The protein below binds the small molecule below.
Small molecule (SMILES): CC(=O)N[C@H]1[C@H](O[C@H]2[C@H](O)[C@@H](NC(C)=O)CO[C@@H]2CO[C@@H]2O[C@@H](C)[C@@H](O)[C@@H](O)[C@@H]2O)O[C@H](CO)[C@@H](O)[C@@H]1O

Sequence of chain 20.A:
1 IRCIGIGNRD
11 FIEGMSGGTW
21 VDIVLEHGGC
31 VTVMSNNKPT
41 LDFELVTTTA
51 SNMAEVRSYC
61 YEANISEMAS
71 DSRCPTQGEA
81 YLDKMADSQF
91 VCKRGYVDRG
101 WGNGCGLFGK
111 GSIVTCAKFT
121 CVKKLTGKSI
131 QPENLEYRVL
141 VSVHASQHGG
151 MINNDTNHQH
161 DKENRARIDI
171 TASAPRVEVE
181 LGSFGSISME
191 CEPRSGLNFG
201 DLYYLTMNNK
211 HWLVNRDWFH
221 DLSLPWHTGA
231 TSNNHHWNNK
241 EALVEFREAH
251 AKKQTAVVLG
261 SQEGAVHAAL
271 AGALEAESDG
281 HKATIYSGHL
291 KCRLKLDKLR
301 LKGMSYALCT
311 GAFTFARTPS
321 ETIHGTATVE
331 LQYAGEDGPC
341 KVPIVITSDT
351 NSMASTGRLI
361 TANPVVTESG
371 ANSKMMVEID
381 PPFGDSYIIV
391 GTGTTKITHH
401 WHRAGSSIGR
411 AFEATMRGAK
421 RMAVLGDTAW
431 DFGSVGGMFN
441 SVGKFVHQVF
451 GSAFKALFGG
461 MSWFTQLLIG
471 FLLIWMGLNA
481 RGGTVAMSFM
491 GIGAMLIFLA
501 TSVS

Binding-site contacts:
Ligand atom O7 contacts residue GLY150 of chain 20.A at 2.9 Å (h-bond).
Ligand atom C1 contacts residue ASN154 of chain 20.A at 1.4 Å.
Ligand atom C6 contacts residue ASP161 of chain 20.A at 3.6 Å.
Ligand atom C7 contacts residue GLY150 of chain 20.A at 3.1 Å.
Ligand atom O6 contacts residue MET151 of chain 20.A at 4.2 Å.
Ligand atom O5 contacts residue THR156 of chain 20.A at 4.0 Å.
Ligand atom N2 contacts residue ASN154 of chain 20.A at 2.9 Å (h-bond).
Ligand atom C6 contacts residue THR156 of chain 20.A at 3.7 Å.
Ligand atom C8 contacts residue GLY150 of chain 20.A at 3.8 Å.
Ligand atom C1 contacts residue THR156 of chain 20.A at 4.3 Å.
Ligand atom C1 contacts residue GLY150 of chain 20.A at 3.9 Å.
Ligand atom O6 contacts residue THR156 of chain 20.A at 4.5 Å.
Ligand atom O5 contacts residue MET151 of chain 20.A at 3.9 Å.
Ligand atom C4 contacts residue ASN154 of chain 20.A at 4.2 Å.
Ligand atom C2 contacts residue GLY150 of chain 20.A at 3.8 Å.
Ligand atom C5 contacts residue THR156 of chain 20.A at 4.2 Å.
Ligand atom O5 contacts residue ASN154 of chain 20.A at 2.3 Å (h-bond).
Ligand atom C3 contacts residue ASN154 of chain 20.A at 3.8 Å.
Ligand atom C6 contacts residue ASN157 of chain 20.A at 3.5 Å.
Ligand atom C6 contacts residue MET151 of chain 20.A at 4.5 Å (hydrophobic).
Ligand atom C5 contacts residue THR156 of chain 20.A at 3.9 Å.
Ligand atom C4 contacts residue MET151 of chain 20.A at 3.9 Å (hydrophobic).
Ligand atom O7 contacts residue ASN154 of chain 20.A at 4.0 Å.
Ligand atom O7 contacts residue THR156 of chain 20.A at 4.5 Å.
Ligand atom C2 contacts residue ASN154 of chain 20.A at 2.4 Å.
Ligand atom C1 contacts residue MET151 of chain 20.A at 4.1 Å (hydrophobic).
Ligand atom C2 contacts residue MET151 of chain 20.A at 4.2 Å (hydrophobic).
Ligand atom C8 contacts residue THR156 of chain 20.A at 4.5 Å.
Ligand atom N2 contacts residue GLY150 of chain 20.A at 3.5 Å (h-bond).
Ligand atom O7 contacts residue HIS148 of chain 20.A at 3.6 Å (h-bond).
Ligand atom O5 contacts residue THR156 of chain 20.A at 4.0 Å.
Ligand atom O5 contacts residue ASN157 of chain 20.A at 4.3 Å.
Ligand atom C7 contacts residue ASN154 of chain 20.A at 3.7 Å.
Ligand atom C3 contacts residue MET151 of chain 20.A at 4.0 Å (hydrophobic).
Ligand atom C6 contacts residue THR156 of chain 20.A at 4.0 Å.
Ligand atom C5 contacts residue MET151 of chain 20.A at 3.8 Å (hydrophobic).
Ligand atom C5 contacts residue ASN154 of chain 20.A at 3.6 Å.
Ligand atom C8 contacts residue ASN157 of chain 20.A at 3.9 Å.